Binding-site contacts:
Ligand atom N9 contacts residue TYR295 of chain 1.C at 3.2 Å.
Ligand atom N3 contacts residue A5 of chain 1.I at 3.0 Å (h-bond).
Ligand atom C2 contacts residue A4 of chain 1.I at 3.2 Å.
Ligand atom OP2 contacts residue ALA227 of chain 1.C at 3.2 Å.
Ligand atom N6 contacts residue U7 of chain 1.I at 3.1 Å (h-bond).
Ligand atom O2 contacts residue A5 of chain 1.I at 3.2 Å (h-bond).
Ligand atom OP2 contacts residue ILE226 of chain 1.C at 2.7 Å (h-bond).
Ligand atom O2 contacts residue A3 of chain 1.I at 2.9 Å (h-bond).
Ligand atom O2' contacts residue GLY455 of chain 1.C at 3.0 Å (h-bond).
Ligand atom O2' contacts residue GLY452 of chain 1.C at 2.5 Å (h-bond).
Ligand atom N1 contacts residue U9 of chain 1.I at 2.7 Å (h-bond).
Ligand atom C8 contacts residue TYR295 of chain 1.C at 3.1 Å (hydrophobic).
Ligand atom O2 contacts residue A4 of chain 1.I at 2.9 Å (h-bond).
Ligand atom OP2 contacts residue SER228 of chain 1.C at 2.7 Å (h-bond).
Ligand atom N6 contacts residue U9 of chain 1.I at 3.1 Å (h-bond).
Ligand atom N3 contacts residue GLY452 of chain 1.C at 3.2 Å.
Ligand atom O4 contacts residue A5 of chain 1.I at 3.0 Å (h-bond).
Ligand atom OP1 contacts residue LYS277 of chain 1.C at 2.8 Å (salt-bridge).
Ligand atom O2' contacts residue VAL454 of chain 1.C at 3.1 Å.
Ligand atom C2 contacts residue THR457 of chain 1.C at 3.1 Å.
Ligand atom N1 contacts residue U7 of chain 1.I at 2.9 Å (h-bond).
Ligand atom N6 contacts residue U8 of chain 1.I at 3.2 Å (h-bond).
Ligand atom N6 contacts residue U6 of chain 1.I at 2.7 Å (h-bond).
Ligand atom O4 contacts residue A3 of chain 1.I at 3.1 Å (h-bond).
Ligand atom O4 contacts residue A4 of chain 1.I at 2.9 Å (h-bond).
Ligand atom N3 contacts residue A4 of chain 1.I at 2.7 Å (h-bond).
Ligand atom N1 contacts residue U6 of chain 1.I at 2.9 Å (h-bond).
Ligand atom OP1 contacts residue LYS237 of chain 1.C at 2.4 Å (salt-bridge).
Ligand atom O2' contacts residue SER333 of chain 1.C at 2.8 Å (h-bond).
Ligand atom C5 contacts residue THR280 of chain 1.C at 3.3 Å.
Ligand atom N3 contacts residue A3 of chain 1.I at 2.9 Å (h-bond).
Ligand atom C5' contacts residue THR335 of chain 1.C at 3.1 Å.
Ligand atom O2' contacts residue TYR330 of chain 1.C at 2.4 Å (h-bond).
Ligand atom O4' contacts residue GLY452 of chain 1.C at 3.2 Å (h-bond).
Ligand atom O2' contacts residue VAL453 of chain 1.C at 3.3 Å (h-bond).
Ligand atom N1 contacts residue U8 of chain 1.I at 3.1 Å (h-bond).
Ligand atom O3' contacts residue SER333 of chain 1.C at 3.0 Å (h-bond).
Ligand atom OP1 contacts residue SER307 of chain 1.C at 2.9 Å (h-bond).
Ligand atom OP1 contacts residue GLN311 of chain 1.C at 3.0 Å (h-bond).
Ligand atom OP1 contacts residue TYR295 of chain 1.C at 3.0 Å (h-bond).

Sequence of chain 1.C:
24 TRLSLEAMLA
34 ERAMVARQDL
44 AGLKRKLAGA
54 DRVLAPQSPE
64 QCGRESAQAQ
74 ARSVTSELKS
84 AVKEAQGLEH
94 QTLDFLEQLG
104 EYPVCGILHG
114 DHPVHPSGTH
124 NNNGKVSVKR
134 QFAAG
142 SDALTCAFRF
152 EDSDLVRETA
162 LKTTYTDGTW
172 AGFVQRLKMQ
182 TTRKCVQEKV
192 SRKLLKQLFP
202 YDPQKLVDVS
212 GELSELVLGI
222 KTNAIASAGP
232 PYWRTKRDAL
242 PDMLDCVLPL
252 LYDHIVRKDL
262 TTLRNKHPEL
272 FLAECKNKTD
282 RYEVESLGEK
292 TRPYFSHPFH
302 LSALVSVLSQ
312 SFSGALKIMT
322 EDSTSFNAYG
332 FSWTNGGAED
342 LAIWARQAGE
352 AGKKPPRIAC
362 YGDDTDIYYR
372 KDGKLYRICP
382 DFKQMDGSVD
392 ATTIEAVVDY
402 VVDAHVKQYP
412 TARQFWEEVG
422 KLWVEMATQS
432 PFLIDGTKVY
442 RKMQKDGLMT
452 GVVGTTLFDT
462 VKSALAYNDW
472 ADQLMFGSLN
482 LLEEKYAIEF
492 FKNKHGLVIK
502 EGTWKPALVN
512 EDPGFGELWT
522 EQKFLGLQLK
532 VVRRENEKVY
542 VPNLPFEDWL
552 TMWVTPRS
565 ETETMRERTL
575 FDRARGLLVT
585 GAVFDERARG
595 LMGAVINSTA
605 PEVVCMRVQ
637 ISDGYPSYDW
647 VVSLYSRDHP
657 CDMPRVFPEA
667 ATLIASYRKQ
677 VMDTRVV

The protein below binds the small molecule below.
Small molecule (SMILES): Nc1ccn([C@@H]2O[C@H](COP(=O)=O)[C@@H](O[P](=O)(O)OC[C@H]3O[C@@H](n4cnc5c(N)ncnc54)[C@H](O)[C@@H]3O[P](=O)(O)OC[C@H]3O[C@@H](n4cnc5c(N)ncnc54)[C@H](O)[C@@H]3O[P](=O)(O)OC[C@H]3O[C@@H](n4cnc5c(N)ncnc54)[C@H](O)[C@@H]3O[P](=O)(O)OC[C@H]3O[C@@H](n4cnc5c(N)ncnc54)[C@H](O)[C@@H]3O[P](=O)(O)OC[C@H]3O[C@@H](n4ccc(=O)[nH]c4=O)[C@H](O)[C@@H]3O[P](=O)(O)OC[C@H]3O[C@@H](n4ccc(=O)[nH]c4=O)[C@H](O)[C@@H]3O[P](=O)(O)OC[C@H]3O[C@@H](n4ccc(=O)[nH]c4=O)[C@H](O)[C@@H]3O)[C@H]2O)c(=O)n1